Sequence of chain 1.E:
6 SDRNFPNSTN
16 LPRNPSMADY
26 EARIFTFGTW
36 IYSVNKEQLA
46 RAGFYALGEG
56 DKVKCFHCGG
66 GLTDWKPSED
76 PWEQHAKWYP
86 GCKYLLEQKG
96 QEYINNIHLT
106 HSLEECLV

A protein and the small-molecule ligand that binds it are described below.
Small molecule (SMILES): CC[C@H](NC)C(=O)N[C@@H]1C(=O)N2[C@@H](CC[C@@H]1CO)CC[C@H]2C(=O)N[C@@H](c1ccccc1)c1cn(CCCCc2ccc(CCCCn3cc([C@@H](NC(=O)[C@@H]4CC[C@@H]5CC[C@H](CO)[C@H](NC(=O)[C@H](CC)NC)C(=O)N54)c4ccccc4)nn3)cc2)nn1

Sequence of chain 1.J:
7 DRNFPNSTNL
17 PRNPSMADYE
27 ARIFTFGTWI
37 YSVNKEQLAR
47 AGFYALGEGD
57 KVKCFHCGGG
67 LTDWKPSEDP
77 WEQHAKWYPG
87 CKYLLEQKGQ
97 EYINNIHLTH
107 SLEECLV

Binding-site contacts:
Ligand atom CAP contacts residue LYS59 of chain 1.E at 3.4 Å.
Ligand atom NCC contacts residue GLY66 of chain 1.E at 2.8 Å (h-bond).
Ligand atom OAJ contacts residue THR68 of chain 1.J at 2.9 Å (h-bond).
Ligand atom CAU contacts residue GLY66 of chain 1.J at 3.0 Å.
Ligand atom CBE contacts residue ASN9 of chain 1.E at 3.5 Å.
Ligand atom NCE contacts residue THR68 of chain 1.E at 3.3 Å (h-bond).
Ligand atom CAQ contacts residue LEU67 of chain 1.J at 3.3 Å (hydrophobic).
Ligand atom CBU contacts residue ASN9 of chain 1.E at 3.0 Å.
Ligand atom CAB contacts residue GLN79 of chain 1.J at 3.4 Å.
Ligand atom OAK contacts residue ASP69 of chain 1.E at 3.3 Å (salt-bridge).
Ligand atom CBT contacts residue GLY66 of chain 1.J at 3.4 Å.
Ligand atom CAS contacts residue GLY66 of chain 1.E at 3.2 Å.
Ligand atom CAO contacts residue LEU67 of chain 1.E at 3.3 Å (hydrophobic).
Ligand atom CAS contacts residue LEU67 of chain 1.E at 3.3 Å (hydrophobic).
Ligand atom CAC contacts residue GLU74 of chain 1.E at 3.3 Å.
Ligand atom CCV contacts residue ASP69 of chain 1.J at 3.0 Å.
Ligand atom CAS contacts residue THR68 of chain 1.E at 3.1 Å.
Ligand atom CCZ contacts residue GLY66 of chain 1.J at 3.0 Å.
Ligand atom CBT contacts residue TYR84 of chain 1.J at 3.2 Å (hydrophobic).
Ligand atom CAW contacts residue TRP83 of chain 1.J at 3.5 Å (hydrophobic).
Ligand atom CA contacts residue ASP69 of chain 1.E at 3.1 Å.
Ligand atom NCB contacts residue ASP69 of chain 1.J at 3.0 Å (salt-bridge).
Ligand atom CBG contacts residue ASN9 of chain 1.E at 3.0 Å.
Ligand atom CBP contacts residue TRP83 of chain 1.J at 3.5 Å (hydrophobic).
Ligand atom OAJ contacts residue LEU67 of chain 1.J at 3.3 Å.
Ligand atom N contacts residue ASP69 of chain 1.E at 3.4 Å (salt-bridge).
Ligand atom CBS contacts residue TYR84 of chain 1.E at 3.4 Å (hydrophobic).
Ligand atom CAA contacts residue GLN79 of chain 1.E at 3.4 Å.
Ligand atom NCB contacts residue GLU74 of chain 1.J at 2.7 Å (salt-bridge).
Ligand atom CAQ contacts residue GLY66 of chain 1.J at 3.1 Å.
Ligand atom CA contacts residue THR68 of chain 1.E at 3.4 Å.
Ligand atom CAD contacts residue ASP69 of chain 1.J at 3.3 Å.
Ligand atom CAD contacts residue GLU74 of chain 1.J at 3.4 Å.
Ligand atom CBH contacts residue ASN9 of chain 1.J at 3.4 Å.
Ligand atom N contacts residue GLU74 of chain 1.E at 2.8 Å (salt-bridge).
Ligand atom CAO contacts residue GLY66 of chain 1.E at 3.4 Å.
Ligand atom CB contacts residue THR68 of chain 1.E at 3.4 Å.
Ligand atom CBD contacts residue ASP69 of chain 1.J at 3.4 Å.
Ligand atom OAI contacts residue THR68 of chain 1.E at 3.2 Å (h-bond).
Ligand atom CCO contacts residue GLY66 of chain 1.E at 3.4 Å.